Binding-site contacts:
Ligand atom O6 contacts residue ASP71 of chain 2.A at 4.3 Å.
Ligand atom C1 contacts residue ASP71 of chain 2.A at 4.3 Å.
Ligand atom C1 contacts residue ASN70 of chain 2.A at 1.4 Å.
Ligand atom O5 contacts residue ASN70 of chain 2.A at 2.3 Å (h-bond).
Ligand atom C7 contacts residue ASN70 of chain 2.A at 3.5 Å.
Ligand atom O5 contacts residue ASP71 of chain 2.A at 3.9 Å.
Ligand atom C8 contacts residue LEU361 of chain 2.A at 4.0 Å (hydrophobic).
Ligand atom C4 contacts residue ASN70 of chain 2.A at 4.2 Å.
Ligand atom C6 contacts residue ASP71 of chain 2.A at 3.5 Å.
Ligand atom N2 contacts residue ASN70 of chain 2.A at 2.9 Å (h-bond).
Ligand atom C3 contacts residue ASN70 of chain 2.A at 3.8 Å.
Ligand atom O7 contacts residue ASN70 of chain 2.A at 3.8 Å.
Ligand atom C5 contacts residue ASP71 of chain 2.A at 4.4 Å.
Ligand atom C5 contacts residue ASN70 of chain 2.A at 3.6 Å.
Ligand atom C2 contacts residue ASN70 of chain 2.A at 2.4 Å.

Sequence of chain 2.A:
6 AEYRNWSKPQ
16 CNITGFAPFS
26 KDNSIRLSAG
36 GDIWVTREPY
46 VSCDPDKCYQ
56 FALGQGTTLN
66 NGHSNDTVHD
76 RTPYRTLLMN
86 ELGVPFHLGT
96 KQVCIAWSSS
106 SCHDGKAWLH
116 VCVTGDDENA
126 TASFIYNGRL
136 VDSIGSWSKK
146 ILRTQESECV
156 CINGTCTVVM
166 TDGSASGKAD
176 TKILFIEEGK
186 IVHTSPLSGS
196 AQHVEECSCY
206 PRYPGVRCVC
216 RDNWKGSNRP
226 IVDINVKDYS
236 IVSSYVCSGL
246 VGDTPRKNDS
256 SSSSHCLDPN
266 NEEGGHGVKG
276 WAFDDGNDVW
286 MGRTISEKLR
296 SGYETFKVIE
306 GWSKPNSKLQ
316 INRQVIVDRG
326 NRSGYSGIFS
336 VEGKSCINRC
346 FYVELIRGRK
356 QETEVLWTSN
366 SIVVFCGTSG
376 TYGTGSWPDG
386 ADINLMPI

This protein binds this small molecule.
Small molecule (SMILES): CC(=O)N[C@H]1CO[C@H](CO)[C@@H](O[C@@H]2O[C@H](CO)[C@@H](O)[C@H](O)[C@@H]2O)[C@@H]1O